Binding-site contacts:
Ligand atom O5 contacts residue ASN325 of chain 1.B at 2.4 Å (h-bond).
Ligand atom C7 contacts residue PHE353 of chain 1.B at 4.2 Å (hydrophobic).
Ligand atom N2 contacts residue ASN325 of chain 1.B at 2.9 Å (h-bond).
Ligand atom C7 contacts residue ASN325 of chain 1.B at 3.9 Å.
Ligand atom C3 contacts residue ASN325 of chain 1.B at 3.8 Å.
Ligand atom C2 contacts residue ASN325 of chain 1.B at 2.5 Å.
Ligand atom C5 contacts residue ASN325 of chain 1.B at 3.7 Å.
Ligand atom C8 contacts residue PHE353 of chain 1.B at 3.6 Å (hydrophobic).
Ligand atom C4 contacts residue ASN325 of chain 1.B at 4.2 Å.
Ligand atom C1 contacts residue ASN325 of chain 1.B at 1.4 Å.
Ligand atom C8 contacts residue ASN352 of chain 1.B at 3.4 Å.
Ligand atom O7 contacts residue ASN325 of chain 1.B at 4.4 Å.

A protein and the small-molecule ligand that binds it are described below.
Small molecule (SMILES): CC(=O)N[C@@H]1[C@@H](O)[C@H](O)[C@@H](CO)O[C@H]1O

Sequence of chain 1.B:
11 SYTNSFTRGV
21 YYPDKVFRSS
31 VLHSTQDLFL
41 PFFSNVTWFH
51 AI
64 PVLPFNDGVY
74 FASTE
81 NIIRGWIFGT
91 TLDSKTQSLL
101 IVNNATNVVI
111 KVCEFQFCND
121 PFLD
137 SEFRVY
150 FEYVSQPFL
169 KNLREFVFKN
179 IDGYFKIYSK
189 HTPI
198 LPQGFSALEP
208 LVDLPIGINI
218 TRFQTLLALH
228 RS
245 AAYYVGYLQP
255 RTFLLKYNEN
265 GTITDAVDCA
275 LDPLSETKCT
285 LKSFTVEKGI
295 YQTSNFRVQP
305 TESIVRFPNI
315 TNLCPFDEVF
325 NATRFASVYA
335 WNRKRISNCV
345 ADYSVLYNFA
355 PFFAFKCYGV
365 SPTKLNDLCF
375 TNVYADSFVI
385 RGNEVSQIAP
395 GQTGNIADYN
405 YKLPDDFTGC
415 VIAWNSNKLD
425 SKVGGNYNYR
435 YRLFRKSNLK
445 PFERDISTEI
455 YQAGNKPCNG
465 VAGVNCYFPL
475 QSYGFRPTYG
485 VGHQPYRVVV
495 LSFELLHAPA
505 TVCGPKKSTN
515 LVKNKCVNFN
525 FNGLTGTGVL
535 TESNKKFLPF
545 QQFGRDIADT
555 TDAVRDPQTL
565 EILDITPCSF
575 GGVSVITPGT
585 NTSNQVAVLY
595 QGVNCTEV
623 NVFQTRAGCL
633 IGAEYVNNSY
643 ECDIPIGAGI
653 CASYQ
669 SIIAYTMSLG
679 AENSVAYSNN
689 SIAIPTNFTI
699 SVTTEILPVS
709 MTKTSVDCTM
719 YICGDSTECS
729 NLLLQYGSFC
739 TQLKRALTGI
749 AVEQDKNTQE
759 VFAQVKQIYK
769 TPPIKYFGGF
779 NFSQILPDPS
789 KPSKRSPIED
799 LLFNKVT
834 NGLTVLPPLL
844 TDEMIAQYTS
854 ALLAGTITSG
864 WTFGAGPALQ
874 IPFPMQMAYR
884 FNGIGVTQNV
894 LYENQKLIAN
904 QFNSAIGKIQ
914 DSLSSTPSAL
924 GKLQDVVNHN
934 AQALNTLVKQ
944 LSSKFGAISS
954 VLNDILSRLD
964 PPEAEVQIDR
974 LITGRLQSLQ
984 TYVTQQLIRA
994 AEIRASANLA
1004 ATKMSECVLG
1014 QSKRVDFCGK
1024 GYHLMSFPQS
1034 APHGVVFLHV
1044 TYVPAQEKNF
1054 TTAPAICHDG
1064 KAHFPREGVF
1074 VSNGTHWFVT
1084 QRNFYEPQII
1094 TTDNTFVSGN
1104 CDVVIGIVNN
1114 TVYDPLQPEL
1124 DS